The small molecule below binds the protein below.
Small molecule (SMILES): CC(=O)N[C@H]1[C@H](O[C@H]2[C@H](O)[C@@H](NC(C)=O)CO[C@@H]2CO)O[C@H](CO)[C@@H](O[C@@H]2O[C@H](CO)[C@@H](O)[C@H](O)[C@@H]2O)[C@@H]1O

Binding-site contacts:
Ligand atom C7 contacts residue LYS253 of chain 1.N at 4.2 Å.
Ligand atom C5 contacts residue THR369 of chain 1.N at 4.4 Å.
Ligand atom C1 contacts residue ASN293 of chain 1.N at 1.4 Å.
Ligand atom C1 contacts residue THR369 of chain 1.N at 4.0 Å.
Ligand atom N2 contacts residue ASN293 of chain 1.N at 2.9 Å (h-bond).
Ligand atom O5 contacts residue SER295 of chain 1.N at 3.8 Å.
Ligand atom O5 contacts residue LYS296 of chain 1.N at 4.4 Å.
Ligand atom O7 contacts residue LYS253 of chain 1.N at 3.4 Å.
Ligand atom C7 contacts residue ASN293 of chain 1.N at 3.1 Å.
Ligand atom C4 contacts residue ASN293 of chain 1.N at 4.3 Å.
Ligand atom C2 contacts residue ASN293 of chain 1.N at 2.5 Å.
Ligand atom C5 contacts residue SER295 of chain 1.N at 4.2 Å.
Ligand atom O6 contacts residue SER295 of chain 1.N at 4.3 Å.
Ligand atom C5 contacts residue ASN293 of chain 1.N at 3.7 Å.
Ligand atom C3 contacts residue ASN293 of chain 1.N at 3.8 Å.
Ligand atom O5 contacts residue ASN293 of chain 1.N at 2.3 Å (h-bond).
Ligand atom C6 contacts residue SER295 of chain 1.N at 4.1 Å.
Ligand atom O7 contacts residue ASN293 of chain 1.N at 2.8 Å (h-bond).
Ligand atom C8 contacts residue ASN293 of chain 1.N at 4.4 Å.
Ligand atom C8 contacts residue ASN367 of chain 1.N at 3.7 Å.

Sequence of chain 1.N:
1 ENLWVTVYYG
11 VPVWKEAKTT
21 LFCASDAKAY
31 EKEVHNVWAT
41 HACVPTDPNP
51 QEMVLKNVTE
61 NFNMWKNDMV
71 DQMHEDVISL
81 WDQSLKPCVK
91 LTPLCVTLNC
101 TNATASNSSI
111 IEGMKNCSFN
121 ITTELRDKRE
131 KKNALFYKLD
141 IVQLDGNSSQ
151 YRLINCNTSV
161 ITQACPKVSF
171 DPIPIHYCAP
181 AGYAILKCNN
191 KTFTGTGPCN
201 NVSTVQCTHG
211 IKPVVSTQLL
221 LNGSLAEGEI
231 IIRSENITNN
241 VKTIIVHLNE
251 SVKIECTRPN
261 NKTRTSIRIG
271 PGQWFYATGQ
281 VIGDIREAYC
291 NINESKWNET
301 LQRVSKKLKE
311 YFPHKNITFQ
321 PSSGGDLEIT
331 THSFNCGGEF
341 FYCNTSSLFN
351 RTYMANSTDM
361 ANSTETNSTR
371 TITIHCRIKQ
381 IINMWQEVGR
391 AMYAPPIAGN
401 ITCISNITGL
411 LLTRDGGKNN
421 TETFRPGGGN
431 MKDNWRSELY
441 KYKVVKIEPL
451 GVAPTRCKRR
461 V